Sequence of chain 1.F:
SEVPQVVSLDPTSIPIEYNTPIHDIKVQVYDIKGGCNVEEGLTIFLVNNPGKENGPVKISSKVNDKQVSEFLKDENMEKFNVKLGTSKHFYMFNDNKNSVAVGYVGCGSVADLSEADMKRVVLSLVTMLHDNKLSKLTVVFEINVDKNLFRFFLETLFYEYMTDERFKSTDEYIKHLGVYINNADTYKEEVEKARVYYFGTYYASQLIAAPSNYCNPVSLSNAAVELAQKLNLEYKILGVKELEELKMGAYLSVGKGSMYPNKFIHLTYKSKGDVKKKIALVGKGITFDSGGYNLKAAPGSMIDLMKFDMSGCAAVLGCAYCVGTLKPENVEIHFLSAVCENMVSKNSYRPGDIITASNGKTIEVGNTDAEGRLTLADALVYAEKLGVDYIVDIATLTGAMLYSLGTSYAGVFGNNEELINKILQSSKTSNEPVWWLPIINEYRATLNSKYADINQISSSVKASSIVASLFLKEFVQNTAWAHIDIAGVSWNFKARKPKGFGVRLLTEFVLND

Binding-site contacts:
Ligand atom O3 contacts residue ZN1 of chain 1.DB at 2.1 Å.
Ligand atom C4 contacts residue LEU406 of chain 1.F at 3.7 Å (hydrophobic).
Ligand atom O4 contacts residue ASP298 of chain 1.F at 3.0 Å (salt-bridge).
Ligand atom N2 contacts residue CO31 of chain 1.EB at 2.8 Å (h-bond).
Ligand atom O3 contacts residue ASP298 of chain 1.F at 3.0 Å (salt-bridge).
Ligand atom O3 contacts residue ASP378 of chain 1.F at 2.9 Å (salt-bridge).
Ligand atom O3 contacts residue ZN1 of chain 1.CB at 3.8 Å.
Ligand atom C2 contacts residue GLY408 of chain 1.F at 3.5 Å.
Ligand atom O4 contacts residue LYS293 of chain 1.F at 3.1 Å (salt-bridge).
Ligand atom O4 contacts residue ASP378 of chain 1.F at 2.9 Å (salt-bridge).
Ligand atom O4 contacts residue ZN1 of chain 1.DB at 2.1 Å.
Ligand atom C12 contacts residue GLY408 of chain 1.F at 3.8 Å.
Ligand atom O4 contacts residue CO31 of chain 1.EB at 3.0 Å (h-bond).
Ligand atom C9 contacts residue ALA379 of chain 1.F at 3.8 Å (hydrophobic).
Ligand atom C1 contacts residue GLY408 of chain 1.F at 3.6 Å.
Ligand atom O2 contacts residue GLY408 of chain 1.F at 3.7 Å.
Ligand atom O4 contacts residue GLU380 of chain 1.F at 2.7 Å (salt-bridge).
Ligand atom C4 contacts residue GLY408 of chain 1.F at 3.6 Å.
Ligand atom N2 contacts residue LEU406 of chain 1.F at 3.3 Å (h-bond).
Ligand atom C10 contacts residue SER473 of chain 1.F at 3.9 Å.
Ligand atom N2 contacts residue LYS293 of chain 1.F at 3.6 Å.
Ligand atom O3 contacts residue LYS305 of chain 1.F at 3.0 Å (salt-bridge).
Ligand atom C11 contacts residue LEU406 of chain 1.F at 3.7 Å (hydrophobic).
Ligand atom C2 contacts residue ALA496 of chain 1.F at 3.8 Å (hydrophobic).
Ligand atom C11 contacts residue ASP378 of chain 1.F at 3.1 Å.
Ligand atom C11 contacts residue ZN1 of chain 1.CB at 3.7 Å.
Ligand atom O4 contacts residue ZN1 of chain 1.CB at 2.0 Å.
Ligand atom N2 contacts residue ZN1 of chain 1.DB at 2.8 Å.
Ligand atom C3 contacts residue THR407 of chain 1.F at 3.7 Å.
Ligand atom BR1 contacts residue PHE317 of chain 1.F at 3.7 Å.
Ligand atom N2 contacts residue ZN1 of chain 1.CB at 2.9 Å.
Ligand atom C3 contacts residue LEU406 of chain 1.F at 3.2 Å (hydrophobic).
Ligand atom C3 contacts residue GLY408 of chain 1.F at 3.5 Å.
Ligand atom C2 contacts residue THR407 of chain 1.F at 3.8 Å.
Ligand atom C11 contacts residue ASP298 of chain 1.F at 3.9 Å.
Ligand atom C5 contacts residue LEU406 of chain 1.F at 3.3 Å (hydrophobic).
Ligand atom C11 contacts residue ZN1 of chain 1.DB at 2.8 Å.
Ligand atom C3 contacts residue THR405 of chain 1.F at 3.7 Å.
Ligand atom C13 contacts residue GLY408 of chain 1.F at 3.7 Å.
Ligand atom N2 contacts residue ASP378 of chain 1.F at 3.1 Å (salt-bridge).

This small molecule binds to this protein.
Small molecule (SMILES): CC(C)(C)OC(=O)N[C@@H](C(=O)NO)c1ccc(Br)cc1